Sequence of chain 1.A:
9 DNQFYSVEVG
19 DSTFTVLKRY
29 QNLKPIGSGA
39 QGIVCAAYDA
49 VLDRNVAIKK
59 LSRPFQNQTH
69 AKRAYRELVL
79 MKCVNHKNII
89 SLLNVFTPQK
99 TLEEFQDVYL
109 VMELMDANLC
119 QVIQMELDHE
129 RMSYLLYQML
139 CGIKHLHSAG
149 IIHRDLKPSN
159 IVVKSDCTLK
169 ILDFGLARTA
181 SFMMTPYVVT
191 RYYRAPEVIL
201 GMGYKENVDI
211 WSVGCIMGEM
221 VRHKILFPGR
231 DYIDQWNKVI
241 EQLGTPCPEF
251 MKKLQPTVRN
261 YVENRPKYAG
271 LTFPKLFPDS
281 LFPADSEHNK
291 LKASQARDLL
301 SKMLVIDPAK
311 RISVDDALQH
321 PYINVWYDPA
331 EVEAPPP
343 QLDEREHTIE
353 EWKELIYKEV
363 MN

The small molecule below binds the protein below.
Small molecule (SMILES): CC(C)NC(=O)NC1CCC(Nc2ncc3ccc(=O)n(C(C)C)c3n2)CC1

Binding-site contacts:
Ligand atom C03 contacts residue GLN119 of chain 1.A at 3.4 Å.
Ligand atom C18 contacts residue ALA55 of chain 1.A at 3.8 Å (hydrophobic).
Ligand atom N16 contacts residue GLU111 of chain 1.A at 4.0 Å.
Ligand atom C08 contacts residue GLN119 of chain 1.A at 4.0 Å.
Ligand atom C26 contacts residue ILE34 of chain 1.A at 4.0 Å (hydrophobic).
Ligand atom C08 contacts residue ILE34 of chain 1.A at 4.0 Å (hydrophobic).
Ligand atom C17 contacts residue MET113 of chain 1.A at 3.8 Å (hydrophobic).
Ligand atom C15 contacts residue MET113 of chain 1.A at 3.7 Å (hydrophobic).
Ligand atom C09 contacts residue ASP114 of chain 1.A at 3.7 Å.
Ligand atom N14 contacts residue MET113 of chain 1.A at 2.7 Å (h-bond).
Ligand atom C05 contacts residue GLN119 of chain 1.A at 3.6 Å.
Ligand atom C13 contacts residue ALA115 of chain 1.A at 3.9 Å (hydrophobic).
Ligand atom C17 contacts residue GLU111 of chain 1.A at 3.4 Å.
Ligand atom N16 contacts residue ALA55 of chain 1.A at 4.0 Å.
Ligand atom C13 contacts residue GLN119 of chain 1.A at 3.4 Å.
Ligand atom N07 contacts residue GLN119 of chain 1.A at 3.4 Å (h-bond).
Ligand atom C19 contacts residue ILE88 of chain 1.A at 3.7 Å (hydrophobic).
Ligand atom C19 contacts residue MET110 of chain 1.A at 3.8 Å (hydrophobic).
Ligand atom C26 contacts residue VAL42 of chain 1.A at 4.0 Å (hydrophobic).
Ligand atom C19 contacts residue LEU170 of chain 1.A at 3.6 Å (hydrophobic).
Ligand atom C11 contacts residue ASP114 of chain 1.A at 3.9 Å.
Ligand atom C20 contacts residue MET110 of chain 1.A at 3.8 Å (hydrophobic).
Ligand atom N16 contacts residue LEU112 of chain 1.A at 3.9 Å.
Ligand atom C21 contacts residue LEU170 of chain 1.A at 3.9 Å (hydrophobic).
Ligand atom C17 contacts residue ALA55 of chain 1.A at 3.5 Å (hydrophobic).
Ligand atom C26 contacts residue GLY35 of chain 1.A at 4.0 Å.
Ligand atom C10 contacts residue MET113 of chain 1.A at 3.9 Å (hydrophobic).
Ligand atom O22 contacts residue LEU170 of chain 1.A at 3.9 Å.
Ligand atom C11 contacts residue MET113 of chain 1.A at 3.2 Å (hydrophobic).
Ligand atom C13 contacts residue ASN116 of chain 1.A at 3.8 Å.
Ligand atom C02 contacts residue GLN119 of chain 1.A at 3.9 Å.
Ligand atom C20 contacts residue LEU170 of chain 1.A at 3.5 Å (hydrophobic).
Ligand atom N16 contacts residue MET113 of chain 1.A at 3.0 Å (h-bond).
Ligand atom O22 contacts residue VAL42 of chain 1.A at 3.8 Å.
Ligand atom N14 contacts residue ILE34 of chain 1.A at 3.8 Å.
Ligand atom C10 contacts residue ILE34 of chain 1.A at 3.7 Å (hydrophobic).
Ligand atom N28 contacts residue ILE34 of chain 1.A at 3.8 Å.
Ligand atom C15 contacts residue ILE34 of chain 1.A at 3.7 Å (hydrophobic).
Ligand atom C19 contacts residue ALA55 of chain 1.A at 4.0 Å (hydrophobic).
Ligand atom N04 contacts residue GLN119 of chain 1.A at 3.4 Å (h-bond).